Binding-site contacts:
Ligand atom OXT contacts residue PHE57 of chain 1.A at 3.4 Å.
Ligand atom CA contacts residue THR77 of chain 1.A at 3.7 Å.
Ligand atom NH2 contacts residue ASP18 of chain 1.A at 2.8 Å (salt-bridge).
Ligand atom O contacts residue PHE57 of chain 1.A at 3.5 Å.
Ligand atom C contacts residue ARG82 of chain 1.A at 3.5 Å.
Ligand atom NH2 contacts residue GLN123 of chain 1.A at 3.1 Å (h-bond).
Ligand atom CD contacts residue PHE19 of chain 1.A at 3.8 Å (hydrophobic).
Ligand atom NE contacts residue PHE57 of chain 1.A at 3.3 Å.
Ligand atom CG contacts residue GLY75 of chain 1.A at 3.2 Å.
Ligand atom CB contacts residue THR126 of chain 1.A at 3.6 Å.
Ligand atom O contacts residue GLY75 of chain 1.A at 3.8 Å.
Ligand atom NH1 contacts residue SER16 of chain 1.A at 3.4 Å (h-bond).
Ligand atom OXT contacts residue THR127 of chain 1.A at 3.1 Å (h-bond).
Ligand atom OXT contacts residue ARG82 of chain 1.A at 2.8 Å (salt-bridge).
Ligand atom CD contacts residue SER74 of chain 1.A at 3.2 Å.
Ligand atom CZ contacts residue PHE57 of chain 1.A at 3.5 Å (hydrophobic).
Ligand atom NH1 contacts residue GLU23 of chain 1.A at 3.0 Å (salt-bridge).
Ligand atom OXT contacts residue THR126 of chain 1.A at 3.1 Å.
Ligand atom NH1 contacts residue SER74 of chain 1.A at 3.0 Å (h-bond).
Ligand atom CD contacts residue PHE57 of chain 1.A at 3.2 Å (hydrophobic).
Ligand atom NE contacts residue GLN123 of chain 1.A at 3.4 Å (h-bond).
Ligand atom CA contacts residue THR127 of chain 1.A at 3.6 Å.
Ligand atom NH2 contacts residue PHE19 of chain 1.A at 3.8 Å.
Ligand atom N contacts residue GLY75 of chain 1.A at 3.1 Å (h-bond).
Ligand atom CA contacts residue ASP164 of chain 1.A at 3.6 Å.
Ligand atom NH1 contacts residue PHE19 of chain 1.A at 3.5 Å.
Ligand atom C contacts residue PHE57 of chain 1.A at 3.5 Å (hydrophobic).
Ligand atom O contacts residue MET76 of chain 1.A at 3.5 Å.
Ligand atom N contacts residue THR77 of chain 1.A at 2.9 Å (h-bond).
Ligand atom NH2 contacts residue SER16 of chain 1.A at 3.4 Å (h-bond).
Ligand atom CD contacts residue GLY75 of chain 1.A at 3.4 Å.
Ligand atom C contacts residue THR77 of chain 1.A at 3.7 Å.
Ligand atom CZ contacts residue PHE19 of chain 1.A at 3.6 Å (hydrophobic).
Ligand atom CG contacts residue PHE19 of chain 1.A at 3.0 Å (hydrophobic).
Ligand atom O contacts residue ARG82 of chain 1.A at 2.7 Å (salt-bridge).
Ligand atom NE contacts residue PHE19 of chain 1.A at 3.5 Å.
Ligand atom O contacts residue THR77 of chain 1.A at 2.8 Å (h-bond).
Ligand atom CZ contacts residue GLN123 of chain 1.A at 3.7 Å.
Ligand atom C contacts residue THR127 of chain 1.A at 3.8 Å.
Ligand atom N contacts residue ASP164 of chain 1.A at 2.8 Å (salt-bridge).

Sequence of chain 1.A:
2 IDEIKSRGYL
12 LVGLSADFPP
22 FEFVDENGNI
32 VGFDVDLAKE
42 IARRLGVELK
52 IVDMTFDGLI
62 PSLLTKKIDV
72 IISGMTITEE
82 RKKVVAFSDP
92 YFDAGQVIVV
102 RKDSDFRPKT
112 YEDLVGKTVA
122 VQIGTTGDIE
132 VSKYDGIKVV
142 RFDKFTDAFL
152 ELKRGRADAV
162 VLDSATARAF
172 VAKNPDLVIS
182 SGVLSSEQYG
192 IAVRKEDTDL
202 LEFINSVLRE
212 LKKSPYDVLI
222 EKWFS

This protein binds this small molecule.
Small molecule (SMILES): NC(=[NH2+])NCCC[C@H](N)C(=O)O